Binding-site contacts:
Ligand atom N7 contacts residue HIS415 of chain 1.ZA at 3.0 Å (h-bond).
Ligand atom N6 contacts residue SER417 of chain 1.ZA at 3.5 Å.
Ligand atom N1 contacts residue PRO205 of chain 1.ZA at 4.0 Å.
Ligand atom N6 contacts residue ASN394 of chain 1.ZA at 4.3 Å.
Ligand atom C2 contacts residue GLY424 of chain 1.ZA at 4.1 Å.
Ligand atom C2 contacts residue PRO205 of chain 1.ZA at 4.0 Å (hydrophobic).
Ligand atom N7 contacts residue PRO416 of chain 1.ZA at 3.7 Å.
Ligand atom C8 contacts residue HIS415 of chain 1.ZA at 3.3 Å.
Ligand atom C5 contacts residue HIS415 of chain 1.ZA at 4.3 Å.
Ligand atom O5' contacts residue DC1 of chain 1.GF at 2.5 Å (h-bond).
Ligand atom N1 contacts residue PRO416 of chain 1.ZA at 3.4 Å (h-bond).
Ligand atom N9 contacts residue PRO416 of chain 1.ZA at 4.3 Å.
Ligand atom C8 contacts residue PRO416 of chain 1.ZA at 4.5 Å (hydrophobic).
Ligand atom C2' contacts residue PRO416 of chain 1.ZA at 4.5 Å (hydrophobic).
Ligand atom C4 contacts residue PRO416 of chain 1.ZA at 4.0 Å (hydrophobic).
Ligand atom N6 contacts residue PRO416 of chain 1.ZA at 2.8 Å (h-bond).
Ligand atom C5 contacts residue PRO205 of chain 1.ZA at 4.2 Å (hydrophobic).
Ligand atom OP2 contacts residue ASP411 of chain 1.AB at 4.2 Å.
Ligand atom C5' contacts residue DC1 of chain 1.GF at 3.8 Å.
Ligand atom C5 contacts residue PRO416 of chain 1.ZA at 3.2 Å (hydrophobic).
Ligand atom C2 contacts residue PRO416 of chain 1.ZA at 4.2 Å (hydrophobic).
Ligand atom N1 contacts residue GLY424 of chain 1.ZA at 3.9 Å.
Ligand atom N3 contacts residue PRO416 of chain 1.ZA at 4.1 Å.
Ligand atom C6 contacts residue PRO205 of chain 1.ZA at 3.9 Å (hydrophobic).
Ligand atom P contacts residue DC1 of chain 1.GF at 1.6 Å.
Ligand atom OP2 contacts residue DC1 of chain 1.GF at 2.5 Å (h-bond).
Ligand atom N3 contacts residue PRO205 of chain 1.ZA at 4.4 Å.
Ligand atom O4' contacts residue DC1 of chain 1.GF at 4.2 Å.
Ligand atom N6 contacts residue PRO205 of chain 1.ZA at 4.2 Å.
Ligand atom C6 contacts residue PRO416 of chain 1.ZA at 2.9 Å (hydrophobic).
Ligand atom OP1 contacts residue DC1 of chain 1.GF at 2.5 Å (h-bond).

Sequence of chain 1.ZA:
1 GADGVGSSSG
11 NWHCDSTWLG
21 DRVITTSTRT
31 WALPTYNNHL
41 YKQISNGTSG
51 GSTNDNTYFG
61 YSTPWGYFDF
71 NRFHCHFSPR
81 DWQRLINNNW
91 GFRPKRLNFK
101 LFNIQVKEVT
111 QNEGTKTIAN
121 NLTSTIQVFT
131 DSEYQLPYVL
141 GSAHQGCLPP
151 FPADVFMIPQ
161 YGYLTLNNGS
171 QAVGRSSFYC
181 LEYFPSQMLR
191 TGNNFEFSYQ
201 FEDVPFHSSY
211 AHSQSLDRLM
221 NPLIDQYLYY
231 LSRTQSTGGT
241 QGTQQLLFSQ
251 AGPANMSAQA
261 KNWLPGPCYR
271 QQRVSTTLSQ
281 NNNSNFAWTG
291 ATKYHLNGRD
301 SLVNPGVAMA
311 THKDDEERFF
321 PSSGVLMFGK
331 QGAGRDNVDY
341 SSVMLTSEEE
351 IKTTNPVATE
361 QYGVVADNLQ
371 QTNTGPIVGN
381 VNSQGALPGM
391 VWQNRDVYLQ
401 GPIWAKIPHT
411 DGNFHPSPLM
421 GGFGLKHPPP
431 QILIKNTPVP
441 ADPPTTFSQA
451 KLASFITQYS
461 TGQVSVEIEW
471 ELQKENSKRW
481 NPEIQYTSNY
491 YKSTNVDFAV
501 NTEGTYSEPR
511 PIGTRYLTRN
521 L

A small-molecule ligand and the protein it binds are described below.
Small molecule (SMILES): Nc1ncnc2c1ncn2[C@H]1C[C@H](O)[C@@H](COP(=O)(O)O)O1

Sequence of chain 1.AB:
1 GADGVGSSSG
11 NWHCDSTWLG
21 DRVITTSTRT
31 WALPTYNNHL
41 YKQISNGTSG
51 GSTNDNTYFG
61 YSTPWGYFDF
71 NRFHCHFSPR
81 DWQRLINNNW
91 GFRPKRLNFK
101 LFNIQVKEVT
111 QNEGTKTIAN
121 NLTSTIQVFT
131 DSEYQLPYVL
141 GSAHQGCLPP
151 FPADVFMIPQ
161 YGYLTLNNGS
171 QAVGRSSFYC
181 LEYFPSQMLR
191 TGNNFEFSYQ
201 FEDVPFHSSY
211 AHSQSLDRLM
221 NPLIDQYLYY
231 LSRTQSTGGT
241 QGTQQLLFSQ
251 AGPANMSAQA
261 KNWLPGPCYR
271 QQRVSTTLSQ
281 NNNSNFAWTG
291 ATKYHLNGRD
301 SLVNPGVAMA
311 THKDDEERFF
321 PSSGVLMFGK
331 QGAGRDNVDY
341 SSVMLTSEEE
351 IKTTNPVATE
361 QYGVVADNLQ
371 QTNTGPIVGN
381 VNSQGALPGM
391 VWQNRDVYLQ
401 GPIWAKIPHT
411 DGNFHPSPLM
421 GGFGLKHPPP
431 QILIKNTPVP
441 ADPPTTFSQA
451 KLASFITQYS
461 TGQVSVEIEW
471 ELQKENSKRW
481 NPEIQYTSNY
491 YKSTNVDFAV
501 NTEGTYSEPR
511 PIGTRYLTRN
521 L